This protein binds this small molecule.
Small molecule (SMILES): CC(=O)N[C@@H]1[C@@H](O)[C@H](O)[C@@H](CO)O[C@H]1O

Sequence of chain 1.B:
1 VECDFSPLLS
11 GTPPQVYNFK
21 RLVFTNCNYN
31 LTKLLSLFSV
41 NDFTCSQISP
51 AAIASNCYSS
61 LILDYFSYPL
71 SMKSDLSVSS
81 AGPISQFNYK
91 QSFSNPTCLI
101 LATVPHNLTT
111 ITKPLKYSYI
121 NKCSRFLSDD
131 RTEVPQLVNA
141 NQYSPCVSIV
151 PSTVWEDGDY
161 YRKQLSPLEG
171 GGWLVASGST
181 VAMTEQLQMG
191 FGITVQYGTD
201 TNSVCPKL

Binding-site contacts:
Ligand atom C1 contacts residue HIS106 of chain 1.B at 3.7 Å.
Ligand atom C5 contacts residue HIS106 of chain 1.B at 3.3 Å.
Ligand atom C3 contacts residue ASN107 of chain 1.B at 3.8 Å.
Ligand atom C5 contacts residue ASN107 of chain 1.B at 3.7 Å.
Ligand atom O5 contacts residue ASN107 of chain 1.B at 2.4 Å (h-bond).
Ligand atom O7 contacts residue ASN107 of chain 1.B at 3.7 Å.
Ligand atom C6 contacts residue ASN107 of chain 1.B at 4.3 Å.
Ligand atom C1 contacts residue ASN107 of chain 1.B at 1.4 Å.
Ligand atom N2 contacts residue ASN107 of chain 1.B at 2.9 Å (h-bond).
Ligand atom O7 contacts residue PRO105 of chain 1.B at 4.3 Å.
Ligand atom C4 contacts residue ASN107 of chain 1.B at 4.3 Å.
Ligand atom C6 contacts residue HIS106 of chain 1.B at 3.4 Å.
Ligand atom C2 contacts residue ASN107 of chain 1.B at 2.5 Å.
Ligand atom O6 contacts residue HIS106 of chain 1.B at 4.3 Å.
Ligand atom O5 contacts residue HIS106 of chain 1.B at 3.1 Å (h-bond).
Ligand atom C7 contacts residue ASN107 of chain 1.B at 3.5 Å.
Ligand atom C8 contacts residue SER36 of chain 1.B at 3.2 Å.
Ligand atom C8 contacts residue PHE38 of chain 1.B at 3.9 Å (hydrophobic).
Ligand atom C8 contacts residue LEU37 of chain 1.B at 4.3 Å (hydrophobic).